A protein and the small-molecule ligand that binds it are described below.
Small molecule (SMILES): CC(=O)N[C@@H]1[C@@H](O)[C@H](O)[C@@H](CO)O[C@H]1O

Binding-site contacts:
Ligand atom C8 contacts residue TYR190 of chain 1.A at 3.7 Å (hydrophobic).
Ligand atom N2 contacts residue ASN533 of chain 1.A at 3.8 Å.
Ligand atom C7 contacts residue ARG189 of chain 1.A at 3.7 Å.
Ligand atom C8 contacts residue GLU383 of chain 1.A at 4.0 Å.
Ligand atom C3 contacts residue ARG189 of chain 1.A at 3.9 Å.
Ligand atom C4 contacts residue ASN191 of chain 1.A at 4.3 Å.
Ligand atom C1 contacts residue ASN533 of chain 1.A at 3.8 Å.
Ligand atom C2 contacts residue ASN533 of chain 1.A at 3.8 Å.
Ligand atom O3 contacts residue PHE497 of chain 1.A at 4.2 Å.
Ligand atom O5 contacts residue ASN191 of chain 1.A at 2.4 Å (h-bond).
Ligand atom C8 contacts residue ASN533 of chain 1.A at 4.1 Å.
Ligand atom C2 contacts residue ARG189 of chain 1.A at 3.8 Å.
Ligand atom C8 contacts residue PRO532 of chain 1.A at 4.0 Å (hydrophobic).
Ligand atom N2 contacts residue ASN191 of chain 1.A at 3.0 Å (h-bond).
Ligand atom C7 contacts residue ASN191 of chain 1.A at 3.9 Å.
Ligand atom C8 contacts residue THR531 of chain 1.A at 3.9 Å.
Ligand atom O5 contacts residue ASN533 of chain 1.A at 4.3 Å.
Ligand atom O7 contacts residue ASN191 of chain 1.A at 4.5 Å.
Ligand atom C8 contacts residue PHE497 of chain 1.A at 3.8 Å (hydrophobic).
Ligand atom C2 contacts residue ASN191 of chain 1.A at 2.5 Å.
Ligand atom O3 contacts residue ARG189 of chain 1.A at 3.7 Å.
Ligand atom C7 contacts residue ASN533 of chain 1.A at 3.6 Å.
Ligand atom C8 contacts residue ARG189 of chain 1.A at 3.5 Å.
Ligand atom O7 contacts residue ASN533 of chain 1.A at 3.1 Å.
Ligand atom C3 contacts residue ASN191 of chain 1.A at 3.9 Å.
Ligand atom C1 contacts residue ASN191 of chain 1.A at 1.6 Å.
Ligand atom C5 contacts residue ASN191 of chain 1.A at 3.7 Å.
Ligand atom O7 contacts residue PHE497 of chain 1.A at 3.6 Å.
Ligand atom N2 contacts residue ARG189 of chain 1.A at 2.9 Å (salt-bridge).
Ligand atom C1 contacts residue ARG189 of chain 1.A at 3.7 Å.
Ligand atom C7 contacts residue PHE497 of chain 1.A at 4.1 Å (hydrophobic).

Sequence of chain 1.A:
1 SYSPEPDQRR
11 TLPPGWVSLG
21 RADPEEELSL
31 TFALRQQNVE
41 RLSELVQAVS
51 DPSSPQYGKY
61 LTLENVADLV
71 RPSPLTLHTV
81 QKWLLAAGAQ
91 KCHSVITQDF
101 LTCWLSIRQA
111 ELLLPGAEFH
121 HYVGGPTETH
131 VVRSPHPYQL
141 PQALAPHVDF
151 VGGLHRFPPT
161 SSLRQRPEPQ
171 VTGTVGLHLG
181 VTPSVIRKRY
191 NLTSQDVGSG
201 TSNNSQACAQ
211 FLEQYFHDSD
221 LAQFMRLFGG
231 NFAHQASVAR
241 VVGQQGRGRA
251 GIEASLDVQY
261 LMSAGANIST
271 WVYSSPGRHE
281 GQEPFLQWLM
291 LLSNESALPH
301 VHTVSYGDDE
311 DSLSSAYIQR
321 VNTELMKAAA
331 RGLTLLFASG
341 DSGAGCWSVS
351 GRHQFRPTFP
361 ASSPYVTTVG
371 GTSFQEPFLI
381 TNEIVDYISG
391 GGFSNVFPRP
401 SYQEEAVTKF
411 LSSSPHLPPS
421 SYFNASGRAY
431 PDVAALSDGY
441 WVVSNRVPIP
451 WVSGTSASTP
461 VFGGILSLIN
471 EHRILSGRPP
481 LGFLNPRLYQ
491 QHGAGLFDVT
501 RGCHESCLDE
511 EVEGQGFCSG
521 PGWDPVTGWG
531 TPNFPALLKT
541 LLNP